Sequence of chain 1.C:
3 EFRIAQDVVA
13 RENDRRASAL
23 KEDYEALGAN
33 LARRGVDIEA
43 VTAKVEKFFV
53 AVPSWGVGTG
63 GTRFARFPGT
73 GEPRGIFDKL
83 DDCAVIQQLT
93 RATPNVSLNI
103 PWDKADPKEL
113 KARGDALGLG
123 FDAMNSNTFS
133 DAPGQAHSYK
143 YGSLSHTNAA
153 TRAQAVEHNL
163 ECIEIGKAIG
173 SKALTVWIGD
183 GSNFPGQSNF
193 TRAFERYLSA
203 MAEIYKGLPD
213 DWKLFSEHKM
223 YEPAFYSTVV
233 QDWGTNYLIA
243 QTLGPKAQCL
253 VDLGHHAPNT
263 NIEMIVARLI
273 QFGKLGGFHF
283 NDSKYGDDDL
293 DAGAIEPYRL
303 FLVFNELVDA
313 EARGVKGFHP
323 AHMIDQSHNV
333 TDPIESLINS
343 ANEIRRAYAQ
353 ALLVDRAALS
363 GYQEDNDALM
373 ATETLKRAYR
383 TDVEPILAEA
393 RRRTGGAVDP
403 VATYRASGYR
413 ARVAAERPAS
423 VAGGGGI

A protein and the small-molecule ligand that binds it are described below.
Small molecule (SMILES): C[C@@H]1O[C@@H](O)[C@H](O)[C@H](O)[C@H]1O

Binding-site contacts:
Ligand atom C2 contacts residue GLU197 of chain 1.A at 3.2 Å.
Ligand atom C1 contacts residue ARG194 of chain 1.A at 3.9 Å.
Ligand atom O2 contacts residue GLU197 of chain 1.A at 2.5 Å (salt-bridge).
Ligand atom C2 contacts residue THR193 of chain 1.A at 4.0 Å.
Ligand atom C2 contacts residue ARG194 of chain 1.A at 4.3 Å.
Ligand atom C3 contacts residue GLU197 of chain 1.A at 3.5 Å.
Ligand atom C1 contacts residue GLU197 of chain 1.A at 4.5 Å.
Ligand atom O1 contacts residue THR193 of chain 1.A at 4.2 Å.
Ligand atom C1 contacts residue THR193 of chain 1.A at 4.4 Å.
Ligand atom O2 contacts residue ARG194 of chain 1.A at 3.8 Å.
Ligand atom O3 contacts residue GLU197 of chain 1.A at 2.7 Å (salt-bridge).
Ligand atom C6 contacts residue ARG315 of chain 1.C at 3.8 Å.
Ligand atom O1 contacts residue ARG315 of chain 1.C at 3.6 Å.
Ligand atom C1 contacts residue ARG315 of chain 1.C at 4.0 Å.
Ligand atom C5 contacts residue ARG315 of chain 1.C at 4.0 Å.
Ligand atom O5 contacts residue ARG315 of chain 1.C at 3.1 Å (salt-bridge).

Sequence of chain 1.A:
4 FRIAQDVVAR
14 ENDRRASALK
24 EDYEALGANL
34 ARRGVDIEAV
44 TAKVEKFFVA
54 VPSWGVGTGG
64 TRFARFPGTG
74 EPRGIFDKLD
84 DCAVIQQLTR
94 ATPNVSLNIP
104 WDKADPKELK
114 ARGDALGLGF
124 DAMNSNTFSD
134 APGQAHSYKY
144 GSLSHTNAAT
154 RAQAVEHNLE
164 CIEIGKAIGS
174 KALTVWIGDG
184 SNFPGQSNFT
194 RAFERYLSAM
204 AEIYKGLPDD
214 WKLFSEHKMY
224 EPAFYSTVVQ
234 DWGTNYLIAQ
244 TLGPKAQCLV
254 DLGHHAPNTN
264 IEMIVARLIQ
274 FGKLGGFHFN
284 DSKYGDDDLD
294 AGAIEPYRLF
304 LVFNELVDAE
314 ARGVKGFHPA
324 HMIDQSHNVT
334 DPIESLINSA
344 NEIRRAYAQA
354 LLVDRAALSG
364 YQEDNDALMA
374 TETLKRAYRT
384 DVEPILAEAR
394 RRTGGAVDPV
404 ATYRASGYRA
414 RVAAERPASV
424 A